Sequence of chain 2.A:
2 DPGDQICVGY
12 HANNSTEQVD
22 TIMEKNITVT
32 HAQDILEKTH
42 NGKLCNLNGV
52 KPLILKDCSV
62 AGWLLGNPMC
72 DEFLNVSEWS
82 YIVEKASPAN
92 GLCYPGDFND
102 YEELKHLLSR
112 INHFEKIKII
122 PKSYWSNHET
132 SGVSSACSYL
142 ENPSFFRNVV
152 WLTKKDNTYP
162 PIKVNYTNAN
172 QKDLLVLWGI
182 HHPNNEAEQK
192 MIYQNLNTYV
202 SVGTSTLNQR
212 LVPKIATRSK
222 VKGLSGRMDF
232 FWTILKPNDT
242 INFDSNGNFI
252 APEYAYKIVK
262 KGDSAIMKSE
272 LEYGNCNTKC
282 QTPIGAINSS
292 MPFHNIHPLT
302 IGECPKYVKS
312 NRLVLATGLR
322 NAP

This protein binds this small molecule.
Small molecule (SMILES): CC(=O)N[C@@H]1[C@@H](O)[C@H](O)[C@@H](CO)O[C@H]1O

Binding-site contacts:
Ligand atom O7 contacts residue ASN27 of chain 2.A at 4.4 Å.
Ligand atom C7 contacts residue ASN27 of chain 2.A at 3.7 Å.
Ligand atom C2 contacts residue ASN27 of chain 2.A at 2.2 Å.
Ligand atom C5 contacts residue ASN27 of chain 2.A at 3.7 Å.
Ligand atom C3 contacts residue ASN27 of chain 2.A at 3.6 Å.
Ligand atom C4 contacts residue ASN27 of chain 2.A at 4.1 Å.
Ligand atom O5 contacts residue GLN19 of chain 2.A at 3.9 Å.
Ligand atom O5 contacts residue ASN27 of chain 2.A at 2.4 Å (h-bond).
Ligand atom N2 contacts residue ASN27 of chain 2.A at 2.6 Å (h-bond).
Ligand atom C1 contacts residue ASN27 of chain 2.A at 1.4 Å.